Binding-site contacts:
Ligand atom N2 contacts residue VAL414 of chain 3.D at 4.1 Å.
Ligand atom C6 contacts residue NAG1 of chain 3.U at 3.7 Å.
Ligand atom C1 contacts residue SER415 of chain 3.D at 3.1 Å.
Ligand atom C1 contacts residue ASN232 of chain 3.D at 1.4 Å.
Ligand atom C5 contacts residue ASN232 of chain 3.D at 3.7 Å.
Ligand atom C1 contacts residue GLU34 of chain 3.D at 2.7 Å.
Ligand atom O3 contacts residue GLU34 of chain 3.D at 3.3 Å (salt-bridge).
Ligand atom C8 contacts residue VAL224 of chain 3.D at 3.7 Å (hydrophobic).
Ligand atom O4 contacts residue GLU181 of chain 3.D at 4.3 Å.
Ligand atom N2 contacts residue SER415 of chain 3.D at 3.3 Å.
Ligand atom O5 contacts residue ASN232 of chain 3.D at 2.4 Å (h-bond).
Ligand atom O5 contacts residue GLU34 of chain 3.D at 3.8 Å.
Ligand atom O3 contacts residue GLU34 of chain 3.D at 2.4 Å (salt-bridge).
Ligand atom C7 contacts residue ASN232 of chain 3.D at 4.1 Å.
Ligand atom C2 contacts residue GLU34 of chain 3.D at 1.4 Å.
Ligand atom C8 contacts residue PRO182 of chain 3.D at 3.6 Å (hydrophobic).
Ligand atom C6 contacts residue GLU181 of chain 3.D at 3.6 Å.
Ligand atom C4 contacts residue ASN232 of chain 3.D at 4.2 Å.
Ligand atom C1 contacts residue NAG1 of chain 3.U at 4.1 Å.
Ligand atom O7 contacts residue ASN346 of chain 3.D at 3.5 Å (h-bond).
Ligand atom C5 contacts residue VAL414 of chain 3.D at 4.1 Å (hydrophobic).
Ligand atom C3 contacts residue SER415 of chain 3.D at 3.7 Å.
Ligand atom C3 contacts residue ASN232 of chain 3.D at 3.8 Å.
Ligand atom C2 contacts residue ASN232 of chain 3.D at 2.5 Å.
Ligand atom O2 contacts residue GLU34 of chain 3.D at 2.1 Å (salt-bridge).
Ligand atom C2 contacts residue SER415 of chain 3.D at 3.6 Å.
Ligand atom C5 contacts residue SER415 of chain 3.D at 4.1 Å.
Ligand atom C7 contacts residue SER415 of chain 3.D at 4.2 Å.
Ligand atom O5 contacts residue NAG1 of chain 3.U at 3.4 Å.
Ligand atom C5 contacts residue GLU34 of chain 3.D at 4.1 Å.
Ligand atom C3 contacts residue GLU34 of chain 3.D at 2.1 Å.
Ligand atom C5 contacts residue NAG1 of chain 3.U at 3.9 Å.
Ligand atom O3 contacts residue THR33 of chain 3.D at 3.3 Å (h-bond).
Ligand atom C5 contacts residue GLU181 of chain 3.D at 3.8 Å.
Ligand atom C8 contacts residue ASN346 of chain 3.D at 4.4 Å.
Ligand atom O6 contacts residue GLU181 of chain 3.D at 3.2 Å.
Ligand atom C7 contacts residue PRO182 of chain 3.D at 4.1 Å (hydrophobic).
Ligand atom C4 contacts residue GLU34 of chain 3.D at 3.5 Å.
Ligand atom O5 contacts residue SER415 of chain 3.D at 4.0 Å.
Ligand atom N2 contacts residue ASN232 of chain 3.D at 2.9 Å (h-bond).

Sequence of chain 3.D:
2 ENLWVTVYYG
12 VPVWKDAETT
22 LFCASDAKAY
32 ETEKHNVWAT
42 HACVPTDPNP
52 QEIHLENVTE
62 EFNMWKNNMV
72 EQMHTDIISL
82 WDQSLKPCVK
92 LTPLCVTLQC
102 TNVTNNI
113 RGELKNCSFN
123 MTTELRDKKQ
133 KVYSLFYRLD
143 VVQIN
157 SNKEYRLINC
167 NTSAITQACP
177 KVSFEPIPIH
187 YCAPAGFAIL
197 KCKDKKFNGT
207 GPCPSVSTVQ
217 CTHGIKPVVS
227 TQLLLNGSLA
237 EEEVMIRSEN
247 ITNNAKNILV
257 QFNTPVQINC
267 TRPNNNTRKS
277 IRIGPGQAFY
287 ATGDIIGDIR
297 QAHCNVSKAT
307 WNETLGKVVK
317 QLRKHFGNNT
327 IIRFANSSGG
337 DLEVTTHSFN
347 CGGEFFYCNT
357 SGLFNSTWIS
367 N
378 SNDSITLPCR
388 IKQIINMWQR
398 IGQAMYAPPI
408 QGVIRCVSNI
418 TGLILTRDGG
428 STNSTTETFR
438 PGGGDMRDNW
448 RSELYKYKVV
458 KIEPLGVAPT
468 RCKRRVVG

The protein below binds the small molecule below.
Small molecule (SMILES): CC(=O)N[C@H]1[C@H](O[C@H]2[C@H](O)[C@@H](NC(C)=O)CO[C@@H]2CO)O[C@H](CO)[C@@H](O[C@@H]2O[C@H](CO[C@H]3O[C@H](CO[C@H]4O[C@H](CO)[C@@H](O)[C@H](O)[C@@H]4O)[C@@H](O)[C@H](O[C@H]4O[C@H](CO)[C@@H](O)[C@H](O)[C@@H]4O)[C@@H]3O)[C@@H](O)[C@H](O[C@H]3O[C@H](CO)[C@@H](O)[C@H](O)[C@@H]3O)[C@@H]2O)[C@@H]1O